Sequence of chain 1.H:
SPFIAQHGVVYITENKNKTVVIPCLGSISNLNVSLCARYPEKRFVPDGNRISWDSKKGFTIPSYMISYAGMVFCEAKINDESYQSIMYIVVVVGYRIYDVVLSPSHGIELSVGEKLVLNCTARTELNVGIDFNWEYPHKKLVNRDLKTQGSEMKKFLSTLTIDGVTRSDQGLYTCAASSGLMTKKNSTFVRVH

This protein binds this small molecule.
Small molecule (SMILES): CC(=O)N[C@@H]1[C@@H](O)[C@H](O)[C@@H](CO)O[C@H]1O

Binding-site contacts:
Ligand atom C2 contacts residue VAL108 of chain 1.H at 4.3 Å (hydrophobic).
Ligand atom N2 contacts residue VAL107 of chain 1.H at 3.9 Å.
Ligand atom C8 contacts residue LYS198 of chain 1.H at 3.8 Å.
Ligand atom C7 contacts residue ASN199 of chain 1.H at 3.5 Å.
Ligand atom C2 contacts residue VAL107 of chain 1.H at 3.8 Å (hydrophobic).
Ligand atom O7 contacts residue ASN199 of chain 1.H at 3.8 Å.
Ligand atom C3 contacts residue ASN199 of chain 1.H at 3.6 Å.
Ligand atom C5 contacts residue ASN199 of chain 1.H at 3.6 Å.
Ligand atom O7 contacts residue ASP106 of chain 1.H at 3.5 Å.
Ligand atom C4 contacts residue VAL108 of chain 1.H at 4.3 Å (hydrophobic).
Ligand atom C1 contacts residue VAL107 of chain 1.H at 3.9 Å (hydrophobic).
Ligand atom O5 contacts residue ASN199 of chain 1.H at 2.4 Å (h-bond).
Ligand atom C1 contacts residue ASN199 of chain 1.H at 1.4 Å.
Ligand atom O6 contacts residue VAL108 of chain 1.H at 3.4 Å.
Ligand atom O7 contacts residue VAL107 of chain 1.H at 3.1 Å (h-bond).
Ligand atom O5 contacts residue VAL108 of chain 1.H at 4.4 Å.
Ligand atom N2 contacts residue LYS198 of chain 1.H at 4.5 Å.
Ligand atom C7 contacts residue LYS198 of chain 1.H at 4.4 Å.
Ligand atom N2 contacts residue ASN199 of chain 1.H at 2.7 Å (h-bond).
Ligand atom O6 contacts residue SER112 of chain 1.H at 4.2 Å.
Ligand atom C7 contacts residue VAL107 of chain 1.H at 3.7 Å (hydrophobic).
Ligand atom C4 contacts residue ASN199 of chain 1.H at 4.0 Å.
Ligand atom O5 contacts residue VAL107 of chain 1.H at 4.5 Å.
Ligand atom C6 contacts residue SER112 of chain 1.H at 4.2 Å.
Ligand atom C2 contacts residue ASN199 of chain 1.H at 2.2 Å.